Binding-site contacts:
Ligand atom CA contacts residue GLY165 of chain 1.A at 4.4 Å.
Ligand atom SG contacts residue CYS134 of chain 1.A at 2.0 Å (h-bond).
Ligand atom O contacts residue ALA166 of chain 1.A at 4.4 Å.
Ligand atom OXT contacts residue GLU240 of chain 1.A at 3.6 Å.
Ligand atom O contacts residue GLU240 of chain 1.A at 4.0 Å.
Ligand atom C contacts residue GLY165 of chain 1.A at 3.6 Å.
Ligand atom C contacts residue HIS274 of chain 1.A at 4.3 Å.
Ligand atom CB contacts residue CYS134 of chain 1.A at 3.0 Å (hydrophobic).
Ligand atom N contacts residue LYS243 of chain 1.A at 4.3 Å.
Ligand atom CB contacts residue NDP1 of chain 1.D at 3.9 Å.
Ligand atom OXT contacts residue CYS134 of chain 1.A at 3.8 Å.
Ligand atom C contacts residue GLU240 of chain 1.A at 3.4 Å.
Ligand atom SG contacts residue GLN350 of chain 1.A at 3.5 Å.
Ligand atom SG contacts residue GLY165 of chain 1.A at 3.6 Å.
Ligand atom OXT contacts residue GLN161 of chain 1.A at 3.2 Å (h-bond).
Ligand atom C contacts residue GLN161 of chain 1.A at 3.9 Å.
Ligand atom CA contacts residue ASN133 of chain 1.A at 3.3 Å.
Ligand atom C contacts residue ARG267 of chain 1.A at 4.1 Å.
Ligand atom CA contacts residue CYS134 of chain 1.A at 3.6 Å (hydrophobic).
Ligand atom N contacts residue GLU240 of chain 1.A at 2.9 Å (salt-bridge).
Ligand atom CB contacts residue ASN133 of chain 1.A at 3.6 Å.
Ligand atom SG contacts residue HIS274 of chain 1.A at 3.5 Å (h-bond).
Ligand atom N contacts residue ASN133 of chain 1.A at 3.0 Å (h-bond).
Ligand atom OXT contacts residue ARG267 of chain 1.A at 3.4 Å (salt-bridge).
Ligand atom CB contacts residue GLY165 of chain 1.A at 4.1 Å.
Ligand atom CA contacts residue GLU240 of chain 1.A at 3.2 Å.
Ligand atom SG contacts residue NDP1 of chain 1.D at 3.4 Å.
Ligand atom CB contacts residue GLU240 of chain 1.A at 4.5 Å.
Ligand atom O contacts residue GLY165 of chain 1.A at 3.3 Å (h-bond).
Ligand atom OXT contacts residue GLY165 of chain 1.A at 3.4 Å.
Ligand atom O contacts residue ARG267 of chain 1.A at 3.3 Å (salt-bridge).
Ligand atom OXT contacts residue HIS274 of chain 1.A at 3.2 Å (h-bond).
Ligand atom C contacts residue CYS134 of chain 1.A at 4.2 Å (hydrophobic).
Ligand atom O contacts residue ILE229 of chain 1.A at 4.0 Å.

Sequence of chain 1.A:
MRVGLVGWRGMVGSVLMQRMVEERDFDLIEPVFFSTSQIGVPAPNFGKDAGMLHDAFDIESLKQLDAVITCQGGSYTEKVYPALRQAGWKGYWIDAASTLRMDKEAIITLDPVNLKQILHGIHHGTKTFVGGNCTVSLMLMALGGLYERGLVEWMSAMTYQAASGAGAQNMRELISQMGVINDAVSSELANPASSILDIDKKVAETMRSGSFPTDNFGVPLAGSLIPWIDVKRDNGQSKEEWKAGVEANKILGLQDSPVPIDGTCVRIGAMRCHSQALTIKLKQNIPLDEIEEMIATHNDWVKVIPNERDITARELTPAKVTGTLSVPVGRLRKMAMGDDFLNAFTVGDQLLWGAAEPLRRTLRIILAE

A protein and the small-molecule ligand that binds it are described below.
Small molecule (SMILES): N[C@@H](CS)C(=O)O